Binding-site contacts:
Ligand atom N2 contacts residue ASN32 of chain 1.C at 2.9 Å (h-bond).
Ligand atom C4 contacts residue ASN32 of chain 1.C at 4.2 Å.
Ligand atom C6 contacts residue ASN32 of chain 1.C at 3.7 Å.
Ligand atom O6 contacts residue ASN32 of chain 1.C at 4.4 Å.
Ligand atom C5 contacts residue ASN32 of chain 1.C at 3.5 Å.
Ligand atom C7 contacts residue ASN32 of chain 1.C at 3.3 Å.
Ligand atom O7 contacts residue ASN32 of chain 1.C at 3.3 Å (h-bond).
Ligand atom O5 contacts residue ASN32 of chain 1.C at 2.5 Å (h-bond).
Ligand atom C3 contacts residue ASN32 of chain 1.C at 3.7 Å.
Ligand atom C8 contacts residue THR31 of chain 1.C at 4.1 Å.
Ligand atom O7 contacts residue THR31 of chain 1.C at 4.1 Å.
Ligand atom C8 contacts residue ASN32 of chain 1.C at 4.5 Å.
Ligand atom C2 contacts residue ASN32 of chain 1.C at 2.3 Å.
Ligand atom C7 contacts residue THR31 of chain 1.C at 4.3 Å.
Ligand atom C1 contacts residue ASN32 of chain 1.C at 1.5 Å.

Sequence of chain 1.C:
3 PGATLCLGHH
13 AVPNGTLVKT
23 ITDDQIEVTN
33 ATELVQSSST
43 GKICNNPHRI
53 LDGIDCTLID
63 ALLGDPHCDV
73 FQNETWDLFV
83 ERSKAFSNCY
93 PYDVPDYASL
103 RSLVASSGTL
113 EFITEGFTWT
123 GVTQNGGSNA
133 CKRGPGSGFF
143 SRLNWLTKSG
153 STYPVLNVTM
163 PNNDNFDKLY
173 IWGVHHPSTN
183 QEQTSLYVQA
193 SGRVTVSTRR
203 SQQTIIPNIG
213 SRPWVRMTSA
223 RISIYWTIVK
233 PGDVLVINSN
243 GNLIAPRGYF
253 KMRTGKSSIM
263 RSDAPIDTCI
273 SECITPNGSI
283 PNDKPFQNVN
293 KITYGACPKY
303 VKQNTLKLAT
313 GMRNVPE

The protein below binds the small molecule below.
Small molecule (SMILES): CC(=O)N[C@H]1[C@H](O[C@H]2[C@H](O)[C@@H](NC(C)=O)CO[C@@H]2CO)O[C@H](CO)[C@@H](O)[C@@H]1O